This protein binds this small molecule.
Small molecule (SMILES): Cc1n[nH]c2[nH]c(=O)cc(C3CCC(CC#N)CC3)c12

Sequence of chain 1.A:
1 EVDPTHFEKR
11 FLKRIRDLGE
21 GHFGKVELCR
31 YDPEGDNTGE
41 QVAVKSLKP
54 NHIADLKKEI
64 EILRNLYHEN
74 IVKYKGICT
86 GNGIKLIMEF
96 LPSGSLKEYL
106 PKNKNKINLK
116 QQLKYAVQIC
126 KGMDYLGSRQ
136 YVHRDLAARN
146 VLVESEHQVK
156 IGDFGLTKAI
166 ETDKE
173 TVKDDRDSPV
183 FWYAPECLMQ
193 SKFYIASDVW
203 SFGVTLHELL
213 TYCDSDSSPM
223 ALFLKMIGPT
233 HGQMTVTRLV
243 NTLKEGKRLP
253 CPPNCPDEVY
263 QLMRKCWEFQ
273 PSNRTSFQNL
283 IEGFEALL

Binding-site contacts:
Ligand atom N1 contacts residue ASN145 of chain 1.A at 3.1 Å (h-bond).
Ligand atom C22 contacts residue LEU147 of chain 1.A at 3.4 Å (hydrophobic).
Ligand atom C3 contacts residue ASP158 of chain 1.A at 3.6 Å.
Ligand atom N19 contacts residue GLU94 of chain 1.A at 3.6 Å (salt-bridge).
Ligand atom C12 contacts residue LEU147 of chain 1.A at 3.6 Å (hydrophobic).
Ligand atom C6 contacts residue VAL26 of chain 1.A at 3.4 Å (hydrophobic).
Ligand atom C23 contacts residue MET93 of chain 1.A at 3.6 Å (hydrophobic).
Ligand atom C24 contacts residue LEU147 of chain 1.A at 3.5 Å (hydrophobic).
Ligand atom N20 contacts residue PHE95 of chain 1.A at 3.8 Å.
Ligand atom C7 contacts residue LEU18 of chain 1.A at 3.8 Å (hydrophobic).
Ligand atom N19 contacts residue LEU147 of chain 1.A at 4.0 Å.
Ligand atom C10 contacts residue ARG144 of chain 1.A at 3.9 Å.
Ligand atom C10 contacts residue LEU147 of chain 1.A at 3.7 Å (hydrophobic).
Ligand atom C18 contacts residue LEU147 of chain 1.A at 3.9 Å (hydrophobic).
Ligand atom C18 contacts residue LEU96 of chain 1.A at 3.5 Å (hydrophobic).
Ligand atom C14 contacts residue GLY99 of chain 1.A at 3.9 Å.
Ligand atom C23 contacts residue ALA43 of chain 1.A at 3.7 Å (hydrophobic).
Ligand atom N20 contacts residue LEU96 of chain 1.A at 3.6 Å.
Ligand atom C7 contacts residue GLY19 of chain 1.A at 4.0 Å.
Ligand atom N16 contacts residue LEU96 of chain 1.A at 2.9 Å (h-bond).
Ligand atom N20 contacts residue GLU94 of chain 1.A at 2.8 Å (salt-bridge).
Ligand atom C14 contacts residue LEU96 of chain 1.A at 3.9 Å (hydrophobic).
Ligand atom N19 contacts residue LEU96 of chain 1.A at 2.8 Å (h-bond).
Ligand atom C22 contacts residue ALA43 of chain 1.A at 3.7 Å (hydrophobic).
Ligand atom C13 contacts residue LEU147 of chain 1.A at 3.7 Å (hydrophobic).
Ligand atom C11 contacts residue ASN145 of chain 1.A at 3.9 Å.
Ligand atom C23 contacts residue LEU147 of chain 1.A at 3.9 Å (hydrophobic).
Ligand atom N20 contacts residue ALA43 of chain 1.A at 3.5 Å.
Ligand atom N16 contacts residue PHE95 of chain 1.A at 3.7 Å.
Ligand atom C22 contacts residue GLU94 of chain 1.A at 3.9 Å.
Ligand atom C3 contacts residue ASN145 of chain 1.A at 3.8 Å.
Ligand atom O15 contacts residue GLY99 of chain 1.A at 3.3 Å.
Ligand atom C2 contacts residue ASN145 of chain 1.A at 3.1 Å.
Ligand atom N19 contacts residue PHE95 of chain 1.A at 3.4 Å.
Ligand atom C11 contacts residue ARG144 of chain 1.A at 3.8 Å.
Ligand atom N20 contacts residue LEU147 of chain 1.A at 3.7 Å.
Ligand atom C7 contacts residue VAL26 of chain 1.A at 3.8 Å (hydrophobic).
Ligand atom C23 contacts residue GLY157 of chain 1.A at 3.7 Å.
Ligand atom C18 contacts residue PHE95 of chain 1.A at 3.8 Å (hydrophobic).
Ligand atom C11 contacts residue GLY157 of chain 1.A at 3.9 Å.